Sequence of chain 1.D:
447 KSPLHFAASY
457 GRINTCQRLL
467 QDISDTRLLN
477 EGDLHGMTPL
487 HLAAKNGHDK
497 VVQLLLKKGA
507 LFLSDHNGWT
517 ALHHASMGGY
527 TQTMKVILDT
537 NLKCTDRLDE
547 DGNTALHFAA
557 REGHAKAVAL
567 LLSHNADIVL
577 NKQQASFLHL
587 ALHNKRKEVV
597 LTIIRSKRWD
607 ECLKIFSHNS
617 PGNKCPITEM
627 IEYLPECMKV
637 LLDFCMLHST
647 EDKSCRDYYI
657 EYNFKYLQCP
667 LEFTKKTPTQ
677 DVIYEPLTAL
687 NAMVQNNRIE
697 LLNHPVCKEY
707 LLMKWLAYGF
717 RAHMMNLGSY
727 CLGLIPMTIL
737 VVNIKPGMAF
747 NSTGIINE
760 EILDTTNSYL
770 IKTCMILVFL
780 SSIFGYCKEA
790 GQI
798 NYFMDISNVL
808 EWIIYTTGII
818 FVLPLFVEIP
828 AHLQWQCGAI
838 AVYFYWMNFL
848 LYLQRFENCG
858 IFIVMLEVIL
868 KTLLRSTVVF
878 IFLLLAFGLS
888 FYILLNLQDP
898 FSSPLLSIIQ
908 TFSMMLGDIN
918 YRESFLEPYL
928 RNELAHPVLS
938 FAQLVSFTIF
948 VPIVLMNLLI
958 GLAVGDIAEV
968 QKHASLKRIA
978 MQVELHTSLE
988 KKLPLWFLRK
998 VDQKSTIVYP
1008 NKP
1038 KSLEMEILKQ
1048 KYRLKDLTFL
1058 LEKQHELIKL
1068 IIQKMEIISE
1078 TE

Binding-site contacts:
Ligand atom N contacts residue GLU854 of chain 1.D at 3.7 Å.
Ligand atom O2 contacts residue TRP711 of chain 1.D at 3.9 Å.
Ligand atom C11 contacts residue PHE853 of chain 1.D at 4.0 Å (hydrophobic).
Ligand atom C7 contacts residue GLU854 of chain 1.D at 3.6 Å.
Ligand atom C7 contacts residue TRP711 of chain 1.D at 3.8 Å (hydrophobic).
Ligand atom C4 contacts residue TRP711 of chain 1.D at 3.7 Å (hydrophobic).
Ligand atom N1 contacts residue TRP711 of chain 1.D at 3.9 Å.
Ligand atom C1 contacts residue GLU854 of chain 1.D at 3.7 Å.
Ligand atom C16 contacts residue PHE853 of chain 1.D at 3.9 Å (hydrophobic).
Ligand atom C6 contacts residue LEU707 of chain 1.D at 3.9 Å (hydrophobic).
Ligand atom O1 contacts residue GLN979 of chain 1.D at 3.5 Å.
Ligand atom N4 contacts residue ASN855 of chain 1.D at 3.1 Å (h-bond).
Ligand atom C5 contacts residue TRP711 of chain 1.D at 3.7 Å (hydrophobic).
Ligand atom N6 contacts residue LEU850 of chain 1.D at 3.5 Å.
Ligand atom O2 contacts residue GLU854 of chain 1.D at 3.2 Å (salt-bridge).
Ligand atom O1 contacts residue TRP711 of chain 1.D at 3.6 Å.
Ligand atom S contacts residue PHE853 of chain 1.D at 3.9 Å.
Ligand atom C8 contacts residue TRP711 of chain 1.D at 3.8 Å (hydrophobic).
Ligand atom C14 contacts residue LEU850 of chain 1.D at 3.8 Å (hydrophobic).
Ligand atom N5 contacts residue ASN855 of chain 1.D at 3.6 Å.
Ligand atom C3 contacts residue TRP711 of chain 1.D at 3.8 Å (hydrophobic).
Ligand atom C10 contacts residue PHE853 of chain 1.D at 3.4 Å (hydrophobic).
Ligand atom N3 contacts residue TRP711 of chain 1.D at 3.8 Å.
Ligand atom C17 contacts residue PHE853 of chain 1.D at 3.4 Å (hydrophobic).
Ligand atom N2 contacts residue TRP711 of chain 1.D at 3.7 Å.
Ligand atom C9 contacts residue PHE853 of chain 1.D at 3.7 Å (hydrophobic).
Ligand atom C6 contacts residue TRP711 of chain 1.D at 3.7 Å (hydrophobic).
Ligand atom C16 contacts residue MET720 of chain 1.D at 4.0 Å (hydrophobic).
Ligand atom N5 contacts residue PHE853 of chain 1.D at 3.5 Å.
Ligand atom S contacts residue PHE716 of chain 1.D at 3.5 Å.
Ligand atom O2 contacts residue PHE853 of chain 1.D at 3.7 Å.
Ligand atom C8 contacts residue GLU854 of chain 1.D at 3.5 Å.
Ligand atom C4 contacts residue GLN979 of chain 1.D at 3.8 Å.
Ligand atom C6 contacts residue GLN979 of chain 1.D at 3.8 Å.
Ligand atom O contacts residue TRP711 of chain 1.D at 3.1 Å (h-bond).
Ligand atom O1 contacts residue HIS983 of chain 1.D at 3.3 Å.
Ligand atom C9 contacts residue ASN855 of chain 1.D at 3.9 Å.
Ligand atom C17 contacts residue MET720 of chain 1.D at 3.6 Å (hydrophobic).
Ligand atom C1 contacts residue ASN855 of chain 1.D at 3.9 Å.
Ligand atom C5 contacts residue ARG852 of chain 1.D at 4.0 Å.

This small molecule binds to this protein.
Small molecule (SMILES): Cn1c(=O)c2c(ncn2CC(=O)Nc2nc(-c3ccc(N=[N+]=N)cc3)cs2)n(C)c1=O